Sequence of chain 1.E:
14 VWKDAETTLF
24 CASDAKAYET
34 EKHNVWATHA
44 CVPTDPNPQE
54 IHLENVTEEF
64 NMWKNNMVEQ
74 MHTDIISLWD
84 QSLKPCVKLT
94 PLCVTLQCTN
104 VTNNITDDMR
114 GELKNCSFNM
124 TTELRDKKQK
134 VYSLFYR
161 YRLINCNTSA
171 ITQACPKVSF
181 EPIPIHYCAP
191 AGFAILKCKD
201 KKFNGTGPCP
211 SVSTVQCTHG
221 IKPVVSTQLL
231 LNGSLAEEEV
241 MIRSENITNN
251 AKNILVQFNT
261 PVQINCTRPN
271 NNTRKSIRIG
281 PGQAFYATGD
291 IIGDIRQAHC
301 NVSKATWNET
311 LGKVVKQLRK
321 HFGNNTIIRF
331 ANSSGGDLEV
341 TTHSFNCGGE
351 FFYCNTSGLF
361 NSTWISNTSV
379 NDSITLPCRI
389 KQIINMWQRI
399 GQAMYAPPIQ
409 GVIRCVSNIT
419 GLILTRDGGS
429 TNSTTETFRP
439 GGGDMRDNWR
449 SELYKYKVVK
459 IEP

The protein below binds the small molecule below.
Small molecule (SMILES): CC(=O)N[C@@H]1[C@@H](O)[C@H](O)[C@@H](CO)O[C@H]1O

Binding-site contacts:
Ligand atom C7 contacts residue NAG1 of chain 1.W at 3.3 Å.
Ligand atom C8 contacts residue VAL302 of chain 1.E at 4.0 Å (hydrophobic).
Ligand atom C4 contacts residue ASN265 of chain 1.E at 4.3 Å.
Ligand atom C5 contacts residue VAL414 of chain 1.E at 4.4 Å (hydrophobic).
Ligand atom C7 contacts residue SER303 of chain 1.E at 3.9 Å.
Ligand atom C8 contacts residue NAG1 of chain 1.W at 3.9 Å.
Ligand atom C5 contacts residue ASN265 of chain 1.E at 3.5 Å.
Ligand atom C1 contacts residue VAL414 of chain 1.E at 4.4 Å (hydrophobic).
Ligand atom C2 contacts residue NAG1 of chain 1.W at 4.4 Å.
Ligand atom N2 contacts residue GLN263 of chain 1.E at 4.4 Å.
Ligand atom O6 contacts residue VAL414 of chain 1.E at 4.1 Å.
Ligand atom C3 contacts residue GLN263 of chain 1.E at 3.6 Å.
Ligand atom C8 contacts residue ASN301 of chain 1.E at 3.5 Å.
Ligand atom O7 contacts residue NAG1 of chain 1.W at 2.9 Å (h-bond).
Ligand atom O4 contacts residue GLN263 of chain 1.E at 3.3 Å.
Ligand atom N2 contacts residue NAG1 of chain 1.W at 3.9 Å.
Ligand atom C4 contacts residue GLN263 of chain 1.E at 4.0 Å.
Ligand atom O5 contacts residue ASN265 of chain 1.E at 2.4 Å (h-bond).
Ligand atom C8 contacts residue SER381 of chain 1.E at 3.8 Å.
Ligand atom C8 contacts residue SER303 of chain 1.E at 3.6 Å.
Ligand atom O5 contacts residue VAL414 of chain 1.E at 4.3 Å.
Ligand atom C7 contacts residue ASN265 of chain 1.E at 4.2 Å.
Ligand atom N2 contacts residue SER303 of chain 1.E at 3.9 Å.
Ligand atom C7 contacts residue ASN301 of chain 1.E at 4.3 Å.
Ligand atom C3 contacts residue SER303 of chain 1.E at 4.0 Å.
Ligand atom C1 contacts residue ASN265 of chain 1.E at 1.4 Å.
Ligand atom C2 contacts residue ASN265 of chain 1.E at 2.7 Å.
Ligand atom C3 contacts residue ASN265 of chain 1.E at 3.9 Å.
Ligand atom N2 contacts residue ASN265 of chain 1.E at 3.1 Å (h-bond).
Ligand atom O3 contacts residue GLN263 of chain 1.E at 4.0 Å.
Ligand atom O3 contacts residue SER303 of chain 1.E at 3.3 Å (h-bond).